Sequence of chain 25.A:
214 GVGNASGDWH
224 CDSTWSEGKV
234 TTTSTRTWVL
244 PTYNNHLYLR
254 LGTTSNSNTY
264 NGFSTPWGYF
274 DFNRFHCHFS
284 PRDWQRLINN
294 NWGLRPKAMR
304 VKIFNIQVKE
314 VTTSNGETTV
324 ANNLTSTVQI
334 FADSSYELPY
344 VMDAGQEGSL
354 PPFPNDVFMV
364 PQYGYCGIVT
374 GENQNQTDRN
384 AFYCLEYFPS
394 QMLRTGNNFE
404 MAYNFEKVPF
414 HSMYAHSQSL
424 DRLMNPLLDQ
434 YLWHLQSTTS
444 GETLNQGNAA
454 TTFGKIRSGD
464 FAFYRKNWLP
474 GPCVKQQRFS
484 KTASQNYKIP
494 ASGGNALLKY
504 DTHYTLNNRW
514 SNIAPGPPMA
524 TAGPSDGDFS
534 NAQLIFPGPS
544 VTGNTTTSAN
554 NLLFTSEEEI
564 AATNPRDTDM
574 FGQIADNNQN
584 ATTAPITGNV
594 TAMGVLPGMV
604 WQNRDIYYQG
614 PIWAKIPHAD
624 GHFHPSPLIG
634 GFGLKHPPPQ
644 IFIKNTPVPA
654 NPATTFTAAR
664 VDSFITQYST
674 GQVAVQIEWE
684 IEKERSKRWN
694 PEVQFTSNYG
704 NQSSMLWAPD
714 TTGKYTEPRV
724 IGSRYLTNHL

Sequence of chain 26.A:
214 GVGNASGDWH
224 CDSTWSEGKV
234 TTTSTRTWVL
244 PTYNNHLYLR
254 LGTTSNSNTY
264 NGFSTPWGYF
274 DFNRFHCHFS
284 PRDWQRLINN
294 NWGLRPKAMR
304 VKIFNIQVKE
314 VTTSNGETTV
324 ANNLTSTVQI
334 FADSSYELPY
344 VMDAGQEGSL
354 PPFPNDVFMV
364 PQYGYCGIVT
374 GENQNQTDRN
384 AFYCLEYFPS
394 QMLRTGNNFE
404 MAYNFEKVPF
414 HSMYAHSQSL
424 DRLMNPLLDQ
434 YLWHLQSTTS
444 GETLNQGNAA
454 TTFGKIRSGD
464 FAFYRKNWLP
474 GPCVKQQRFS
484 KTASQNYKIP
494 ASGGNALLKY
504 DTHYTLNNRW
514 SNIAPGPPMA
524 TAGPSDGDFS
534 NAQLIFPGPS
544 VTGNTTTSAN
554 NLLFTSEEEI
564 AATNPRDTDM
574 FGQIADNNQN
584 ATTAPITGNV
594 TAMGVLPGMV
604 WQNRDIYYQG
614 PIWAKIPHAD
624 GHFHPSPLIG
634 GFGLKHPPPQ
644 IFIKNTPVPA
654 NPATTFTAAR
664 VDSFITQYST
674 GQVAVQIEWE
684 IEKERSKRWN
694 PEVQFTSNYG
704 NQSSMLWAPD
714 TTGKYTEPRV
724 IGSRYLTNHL

The protein below binds the small molecule below.
Small molecule (SMILES): Nc1ncnc2c1ncn2[C@H]1C[C@H](O)[C@@H](COP(=O)(O)O)O1

Binding-site contacts:
Ligand atom C5 contacts residue PRO412 of chain 26.A at 4.2 Å (hydrophobic).
Ligand atom C2 contacts residue PRO628 of chain 26.A at 3.5 Å (hydrophobic).
Ligand atom C6 contacts residue PRO628 of chain 26.A at 2.8 Å (hydrophobic).
Ligand atom C4 contacts residue PRO412 of chain 26.A at 4.1 Å (hydrophobic).
Ligand atom C6 contacts residue GLY636 of chain 26.A at 3.6 Å.
Ligand atom N6 contacts residue SER629 of chain 26.A at 3.0 Å (h-bond).
Ligand atom C1' contacts residue HIS627 of chain 26.A at 4.3 Å.
Ligand atom N7 contacts residue PRO628 of chain 26.A at 3.3 Å (h-bond).
Ligand atom N1 contacts residue PRO628 of chain 26.A at 3.2 Å (h-bond).
Ligand atom N6 contacts residue GLY634 of chain 26.A at 3.8 Å.
Ligand atom N7 contacts residue SER629 of chain 26.A at 3.1 Å (h-bond).
Ligand atom C6 contacts residue PRO412 of chain 26.A at 4.3 Å (hydrophobic).
Ligand atom C5 contacts residue SER629 of chain 26.A at 3.5 Å.
Ligand atom N1 contacts residue VAL411 of chain 26.A at 4.3 Å.
Ligand atom C6 contacts residue SER629 of chain 26.A at 3.5 Å.
Ligand atom C4 contacts residue PRO628 of chain 26.A at 3.0 Å (hydrophobic).
Ligand atom N3 contacts residue PRO628 of chain 26.A at 3.5 Å (h-bond).
Ligand atom C2 contacts residue GLY636 of chain 26.A at 3.2 Å.
Ligand atom C8 contacts residue PRO628 of chain 26.A at 3.8 Å (hydrophobic).
Ligand atom P contacts residue HIS625 of chain 25.A at 3.9 Å.
Ligand atom N9 contacts residue PRO412 of chain 26.A at 4.2 Å.
Ligand atom C3' contacts residue HIS627 of chain 26.A at 4.3 Å.
Ligand atom C5 contacts residue PRO628 of chain 26.A at 2.7 Å (hydrophobic).
Ligand atom N9 contacts residue PRO628 of chain 26.A at 3.7 Å.
Ligand atom N7 contacts residue ASN606 of chain 26.A at 4.2 Å.
Ligand atom O1P contacts residue HIS625 of chain 25.A at 2.8 Å (h-bond).
Ligand atom C8 contacts residue SER629 of chain 26.A at 4.2 Å.
Ligand atom C2' contacts residue PRO628 of chain 26.A at 3.6 Å (hydrophobic).
Ligand atom C8 contacts residue HIS627 of chain 26.A at 3.5 Å.
Ligand atom N6 contacts residue PRO628 of chain 26.A at 3.4 Å (h-bond).
Ligand atom N6 contacts residue PHE635 of chain 26.A at 3.7 Å.
Ligand atom N6 contacts residue GLY636 of chain 26.A at 3.2 Å (h-bond).
Ligand atom C2' contacts residue HIS627 of chain 26.A at 3.2 Å.
Ligand atom C8 contacts residue PRO412 of chain 26.A at 4.3 Å (hydrophobic).
Ligand atom N1 contacts residue GLY636 of chain 26.A at 2.9 Å (h-bond).
Ligand atom N7 contacts residue PRO412 of chain 26.A at 4.3 Å.
Ligand atom O2P contacts residue ASP623 of chain 25.A at 3.2 Å (salt-bridge).
Ligand atom O3' contacts residue PRO628 of chain 26.A at 4.1 Å.
Ligand atom C1' contacts residue PRO628 of chain 26.A at 3.9 Å (hydrophobic).
Ligand atom N7 contacts residue HIS627 of chain 26.A at 4.1 Å.